Binding-site contacts:
Ligand atom C7 contacts residue ASN92 of chain 1.A at 3.6 Å.
Ligand atom O5 contacts residue ASN92 of chain 1.A at 2.4 Å (h-bond).
Ligand atom N2 contacts residue ASN92 of chain 1.A at 2.9 Å (h-bond).
Ligand atom N2 contacts residue GLY95 of chain 1.A at 4.3 Å.
Ligand atom O3 contacts residue THR94 of chain 1.A at 3.9 Å.
Ligand atom O6 contacts residue GLN181 of chain 1.A at 3.7 Å.
Ligand atom C5 contacts residue ASN92 of chain 1.A at 3.7 Å.
Ligand atom C4 contacts residue ASN92 of chain 1.A at 4.3 Å.
Ligand atom O7 contacts residue ASN92 of chain 1.A at 3.5 Å (h-bond).
Ligand atom C8 contacts residue THR94 of chain 1.A at 4.4 Å.
Ligand atom C1 contacts residue ASN92 of chain 1.A at 1.5 Å.
Ligand atom C6 contacts residue GLN181 of chain 1.A at 4.2 Å.
Ligand atom C3 contacts residue ASN92 of chain 1.A at 3.8 Å.
Ligand atom C2 contacts residue THR94 of chain 1.A at 3.8 Å.
Ligand atom C2 contacts residue ASN92 of chain 1.A at 2.5 Å.
Ligand atom C8 contacts residue PRO96 of chain 1.A at 3.8 Å (hydrophobic).
Ligand atom N2 contacts residue THR94 of chain 1.A at 3.3 Å (h-bond).
Ligand atom C7 contacts residue THR94 of chain 1.A at 4.2 Å.
Ligand atom C7 contacts residue PRO96 of chain 1.A at 4.2 Å (hydrophobic).

The protein below binds the small molecule below.
Small molecule (SMILES): CC(=O)N[C@@H]1[C@@H](O)[C@H](O)[C@@H](CO)O[C@H]1O

Sequence of chain 1.A:
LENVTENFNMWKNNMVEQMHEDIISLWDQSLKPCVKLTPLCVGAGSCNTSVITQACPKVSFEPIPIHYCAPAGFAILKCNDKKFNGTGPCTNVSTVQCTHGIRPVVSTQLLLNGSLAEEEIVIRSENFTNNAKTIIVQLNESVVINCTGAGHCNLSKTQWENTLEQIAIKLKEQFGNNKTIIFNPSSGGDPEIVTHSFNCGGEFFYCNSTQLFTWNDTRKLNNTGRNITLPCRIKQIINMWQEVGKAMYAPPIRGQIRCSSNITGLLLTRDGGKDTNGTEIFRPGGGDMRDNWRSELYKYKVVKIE